Sequence of chain 1.A:
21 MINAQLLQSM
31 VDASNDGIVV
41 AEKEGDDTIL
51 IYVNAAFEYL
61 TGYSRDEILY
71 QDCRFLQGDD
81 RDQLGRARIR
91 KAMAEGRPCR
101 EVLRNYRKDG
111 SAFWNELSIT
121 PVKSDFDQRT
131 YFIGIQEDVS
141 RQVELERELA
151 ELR

This small molecule binds to this protein.
Small molecule (SMILES): Cc1cc2c(cc1C)N(C[C@H](O)[C@H](O)[C@H](O)COP(=O)(O)O)C1=NC(=O)NC(=O)[C@@H]1N2

Binding-site contacts:
Ligand atom O4 contacts residue LEU117 of chain 1.A at 3.4 Å.
Ligand atom O4 contacts residue GLN136 of chain 1.A at 3.5 Å (h-bond).
Ligand atom N3 contacts residue LEU76 of chain 1.A at 3.5 Å.
Ligand atom C10 contacts residue LEU117 of chain 1.A at 3.6 Å (hydrophobic).
Ligand atom C9 contacts residue ILE119 of chain 1.A at 3.5 Å (hydrophobic).
Ligand atom C8M contacts residue PHE132 of chain 1.A at 3.6 Å (hydrophobic).
Ligand atom N5 contacts residue CYS73 of chain 1.A at 3.1 Å (h-bond).
Ligand atom O1P contacts residue ARG74 of chain 1.A at 3.0 Å (salt-bridge).
Ligand atom O4 contacts residue ASN115 of chain 1.A at 3.3 Å (h-bond).
Ligand atom O2P contacts residue ARG74 of chain 1.A at 2.7 Å (salt-bridge).
Ligand atom C4A contacts residue CYS73 of chain 1.A at 2.5 Å (hydrophobic).
Ligand atom O4 contacts residue LEU76 of chain 1.A at 3.5 Å.
Ligand atom O4' contacts residue GLN77 of chain 1.A at 3.1 Å (h-bond).
Ligand atom C2' contacts residue ASP72 of chain 1.A at 3.4 Å.
Ligand atom C4 contacts residue LEU76 of chain 1.A at 3.6 Å (hydrophobic).
Ligand atom C6 contacts residue GLN136 of chain 1.A at 3.6 Å.
Ligand atom N3 contacts residue ASN105 of chain 1.A at 2.9 Å (h-bond).
Ligand atom O2 contacts residue ASN105 of chain 1.A at 2.9 Å (h-bond).
Ligand atom O2 contacts residue GLN77 of chain 1.A at 3.2 Å.
Ligand atom P contacts residue ARG86 of chain 1.A at 3.6 Å.
Ligand atom O3P contacts residue ARG90 of chain 1.A at 2.8 Å (salt-bridge).
Ligand atom C7M contacts residue GLY134 of chain 1.A at 3.7 Å.
Ligand atom C10 contacts residue CYS73 of chain 1.A at 3.0 Å (hydrophobic).
Ligand atom C2 contacts residue ASN105 of chain 1.A at 3.5 Å.
Ligand atom N10 contacts residue CYS73 of chain 1.A at 3.2 Å (h-bond).
Ligand atom O1P contacts residue ARG81 of chain 1.A at 3.1 Å (salt-bridge).
Ligand atom O1P contacts residue ARG86 of chain 1.A at 3.6 Å.
Ligand atom C5A contacts residue CYS73 of chain 1.A at 3.2 Å (hydrophobic).
Ligand atom C9A contacts residue CYS73 of chain 1.A at 3.2 Å (hydrophobic).
Ligand atom N5 contacts residue GLN136 of chain 1.A at 3.1 Å (h-bond).
Ligand atom P contacts residue ARG74 of chain 1.A at 3.3 Å.
Ligand atom C8 contacts residue ILE119 of chain 1.A at 3.7 Å (hydrophobic).
Ligand atom C4 contacts residue LEU117 of chain 1.A at 3.6 Å (hydrophobic).
Ligand atom N1 contacts residue LEU117 of chain 1.A at 3.6 Å.
Ligand atom C2 contacts residue CYS73 of chain 1.A at 3.5 Å (hydrophobic).
Ligand atom C8M contacts residue ILE119 of chain 1.A at 3.7 Å (hydrophobic).
Ligand atom O2' contacts residue ASP72 of chain 1.A at 2.5 Å (salt-bridge).
Ligand atom C4 contacts residue CYS73 of chain 1.A at 3.6 Å (hydrophobic).
Ligand atom O3P contacts residue ARG86 of chain 1.A at 2.9 Å (salt-bridge).
Ligand atom O2' contacts residue CYS73 of chain 1.A at 3.5 Å (h-bond).